Binding-site contacts:
Ligand atom C18 contacts residue SER499 of chain 1.C at 3.5 Å.
Ligand atom C17 contacts residue LEU503 of chain 1.C at 3.6 Å (hydrophobic).
Ligand atom C6 contacts residue GLY495 of chain 1.C at 3.3 Å.
Ligand atom O2 contacts residue ALA496 of chain 1.C at 3.7 Å.
Ligand atom C12 contacts residue TRP356 of chain 1.C at 3.3 Å (hydrophobic).
Ligand atom O3 contacts residue TYR354 of chain 1.C at 2.6 Å.
Ligand atom C1 contacts residue VAL492 of chain 1.C at 3.8 Å (hydrophobic).
Ligand atom C3 contacts residue LEU321 of chain 1.C at 3.7 Å (hydrophobic).
Ligand atom C20 contacts residue GLY502 of chain 1.C at 3.2 Å.
Ligand atom C16 contacts residue SER499 of chain 1.C at 2.9 Å.
Ligand atom C8 contacts residue TRP356 of chain 1.C at 3.5 Å (hydrophobic).
Ligand atom O3 contacts residue LEU353 of chain 1.C at 3.2 Å (h-bond).
Ligand atom C13 contacts residue TYR317 of chain 1.C at 3.4 Å (hydrophobic).
Ligand atom C14 contacts residue TYR317 of chain 1.C at 3.6 Å (hydrophobic).
Ligand atom C9 contacts residue PHE350 of chain 1.C at 3.8 Å (hydrophobic).
Ligand atom C4 contacts residue LEU321 of chain 1.C at 3.4 Å (hydrophobic).
Ligand atom C12 contacts residue TYR317 of chain 1.C at 3.8 Å (hydrophobic).
Ligand atom C19 contacts residue PHE174 of chain 1.C at 3.8 Å (hydrophobic).
Ligand atom C15 contacts residue TYR317 of chain 1.C at 3.5 Å (hydrophobic).
Ligand atom C17 contacts residue PHE174 of chain 1.C at 3.3 Å (hydrophobic).
Ligand atom C18 contacts residue LEU503 of chain 1.C at 3.3 Å (hydrophobic).
Ligand atom O5 contacts residue VAL318 of chain 1.C at 2.9 Å.
Ligand atom C20 contacts residue LEU503 of chain 1.C at 3.5 Å (hydrophobic).
Ligand atom O5 contacts residue TYR317 of chain 1.C at 3.2 Å.
Ligand atom C20 contacts residue SER499 of chain 1.C at 3.8 Å.
Ligand atom C17 contacts residue SER499 of chain 1.C at 3.7 Å.
Ligand atom C10 contacts residue TYR354 of chain 1.C at 3.5 Å (hydrophobic).
Ligand atom O4 contacts residue TYR354 of chain 1.C at 2.9 Å.
Ligand atom C10 contacts residue PHE179 of chain 1.C at 3.5 Å (hydrophobic).
Ligand atom C11 contacts residue TYR354 of chain 1.C at 3.8 Å (hydrophobic).
Ligand atom C19 contacts residue PHE178 of chain 1.C at 3.6 Å (hydrophobic).
Ligand atom C9 contacts residue TYR354 of chain 1.C at 3.6 Å (hydrophobic).
Ligand atom O4 contacts residue TRP356 of chain 1.C at 3.2 Å.
Ligand atom C11 contacts residue THR175 of chain 1.C at 3.6 Å.
Ligand atom C20 contacts residue VAL197 of chain 1.C at 3.8 Å (hydrophobic).
Ligand atom C16 contacts residue LEU503 of chain 1.C at 3.8 Å (hydrophobic).
Ligand atom O2 contacts residue VAL492 of chain 1.C at 3.1 Å (h-bond).
Ligand atom C7 contacts residue TRP356 of chain 1.C at 3.0 Å (hydrophobic).
Ligand atom C10 contacts residue PHE350 of chain 1.C at 3.7 Å (hydrophobic).
Ligand atom O3 contacts residue TRP356 of chain 1.C at 3.2 Å.

The protein below binds the small molecule below.
Small molecule (SMILES): CCCCC[C@@H](/C=C/[C@@H]1[C@@H](C/C=C\CCCC(=O)O)[C@@H]2C[C@H]1OO2)OO

Sequence of chain 1.C:
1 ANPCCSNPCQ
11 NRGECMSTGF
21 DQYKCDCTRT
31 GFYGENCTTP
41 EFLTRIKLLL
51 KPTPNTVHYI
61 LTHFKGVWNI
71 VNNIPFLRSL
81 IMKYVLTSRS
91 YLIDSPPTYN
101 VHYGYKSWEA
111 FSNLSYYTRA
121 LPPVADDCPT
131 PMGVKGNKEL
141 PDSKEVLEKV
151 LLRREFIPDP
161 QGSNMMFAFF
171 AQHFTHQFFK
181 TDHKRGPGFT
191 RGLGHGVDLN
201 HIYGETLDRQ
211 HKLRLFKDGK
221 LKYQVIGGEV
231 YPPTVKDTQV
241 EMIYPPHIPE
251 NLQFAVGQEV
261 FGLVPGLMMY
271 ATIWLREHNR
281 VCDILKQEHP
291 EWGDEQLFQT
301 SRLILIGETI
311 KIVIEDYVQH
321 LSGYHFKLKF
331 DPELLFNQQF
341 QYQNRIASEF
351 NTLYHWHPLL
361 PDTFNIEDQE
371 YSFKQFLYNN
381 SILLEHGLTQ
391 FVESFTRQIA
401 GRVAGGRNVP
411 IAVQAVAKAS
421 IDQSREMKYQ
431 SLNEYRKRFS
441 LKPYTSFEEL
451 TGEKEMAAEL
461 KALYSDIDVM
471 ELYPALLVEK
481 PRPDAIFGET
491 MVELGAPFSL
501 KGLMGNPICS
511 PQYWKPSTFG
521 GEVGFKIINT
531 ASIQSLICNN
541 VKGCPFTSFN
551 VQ